Binding-site contacts:
Ligand atom C5 contacts residue ALA69 of chain 9.E at 4.4 Å (hydrophobic).
Ligand atom C7 contacts residue TYR23 of chain 9.E at 4.0 Å (hydrophobic).
Ligand atom C3 contacts residue ASN78 of chain 9.E at 4.0 Å.
Ligand atom C1 contacts residue ALA69 of chain 9.E at 4.3 Å (hydrophobic).
Ligand atom C4 contacts residue ASN78 of chain 9.E at 4.2 Å.
Ligand atom C1 contacts residue SER80 of chain 9.E at 3.8 Å.
Ligand atom C5 contacts residue VAL68 of chain 9.E at 4.4 Å (hydrophobic).
Ligand atom N2 contacts residue ASN78 of chain 9.E at 3.2 Å (h-bond).
Ligand atom O6 contacts residue VAL68 of chain 9.E at 3.8 Å.
Ligand atom C6 contacts residue ASN78 of chain 9.E at 4.5 Å.
Ligand atom C7 contacts residue ASN78 of chain 9.E at 3.9 Å.
Ligand atom C8 contacts residue TYR23 of chain 9.E at 3.3 Å (hydrophobic).
Ligand atom O5 contacts residue ALA69 of chain 9.E at 3.5 Å.
Ligand atom O7 contacts residue TYR23 of chain 9.E at 4.2 Å.
Ligand atom O6 contacts residue ALA69 of chain 9.E at 4.0 Å.
Ligand atom O5 contacts residue ASN78 of chain 9.E at 2.2 Å (h-bond).
Ligand atom C5 contacts residue SER80 of chain 9.E at 4.0 Å.
Ligand atom O7 contacts residue ASN78 of chain 9.E at 4.0 Å.
Ligand atom C6 contacts residue VAL68 of chain 9.E at 3.1 Å (hydrophobic).
Ligand atom O5 contacts residue SER80 of chain 9.E at 4.1 Å.
Ligand atom C2 contacts residue ASN78 of chain 9.E at 2.7 Å.
Ligand atom C1 contacts residue ASN78 of chain 9.E at 1.4 Å.
Ligand atom C5 contacts residue ASN78 of chain 9.E at 3.5 Å.
Ligand atom C6 contacts residue ALA69 of chain 9.E at 4.1 Å (hydrophobic).

The small molecule below binds the protein below.
Small molecule (SMILES): CC(=O)N[C@H]1[C@H](O[C@H]2[C@H](O)[C@@H](NC(C)=O)CO[C@@H]2CO)O[C@H](CO)[C@@H](O[C@@H]2O[C@H](CO)[C@@H](O)[C@H](O)[C@@H]2O)[C@@H]1O

Sequence of chain 9.E:
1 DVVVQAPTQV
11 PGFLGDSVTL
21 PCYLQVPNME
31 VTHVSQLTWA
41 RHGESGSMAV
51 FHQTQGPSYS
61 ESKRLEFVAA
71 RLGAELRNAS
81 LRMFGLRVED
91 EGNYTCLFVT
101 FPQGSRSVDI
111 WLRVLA